Sequence of chain 1.B:
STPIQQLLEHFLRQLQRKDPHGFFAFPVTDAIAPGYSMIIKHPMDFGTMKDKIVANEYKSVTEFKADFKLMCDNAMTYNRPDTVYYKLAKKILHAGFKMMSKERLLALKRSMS

Binding-site contacts:
Ligand atom C13 contacts residue VAL38 of chain 1.B at 3.7 Å (hydrophobic).
Ligand atom N4 contacts residue ILE42 of chain 1.B at 3.5 Å.
Ligand atom O12 contacts residue ASN89 of chain 1.B at 2.9 Å (h-bond).
Ligand atom N7 contacts residue ALA43 of chain 1.B at 3.8 Å.
Ligand atom C10 contacts residue ASN89 of chain 1.B at 3.1 Å.
Ligand atom C2 contacts residue VAL38 of chain 1.B at 3.7 Å (hydrophobic).
Ligand atom C5 contacts residue TYR95 of chain 1.B at 3.7 Å (hydrophobic).
Ligand atom C8 contacts residue ILE42 of chain 1.B at 4.2 Å (hydrophobic).
Ligand atom C1 contacts residue TYR95 of chain 1.B at 4.0 Å (hydrophobic).
Ligand atom N11 contacts residue ILE42 of chain 1.B at 3.6 Å.
Ligand atom C2 contacts residue TYR95 of chain 1.B at 4.1 Å (hydrophobic).
Ligand atom O12 contacts residue VAL38 of chain 1.B at 4.0 Å.
Ligand atom C10 contacts residue TYR95 of chain 1.B at 4.0 Å (hydrophobic).
Ligand atom C8 contacts residue TYR95 of chain 1.B at 3.5 Å (hydrophobic).
Ligand atom C10 contacts residue ALA43 of chain 1.B at 4.2 Å (hydrophobic).
Ligand atom C8 contacts residue PHE33 of chain 1.B at 4.2 Å (hydrophobic).
Ligand atom C15 contacts residue TYR95 of chain 1.B at 3.9 Å (hydrophobic).
Ligand atom C9 contacts residue PHE33 of chain 1.B at 3.2 Å (hydrophobic).
Ligand atom N6 contacts residue VAL38 of chain 1.B at 3.5 Å.
Ligand atom O12 contacts residue TYR46 of chain 1.B at 4.2 Å.
Ligand atom C1 contacts residue VAL38 of chain 1.B at 4.1 Å (hydrophobic).
Ligand atom N7 contacts residue TYR95 of chain 1.B at 4.1 Å.
Ligand atom C2 contacts residue ASN89 of chain 1.B at 3.7 Å.
Ligand atom C15 contacts residue ILE42 of chain 1.B at 3.7 Å (hydrophobic).
Ligand atom C9 contacts residue VAL38 of chain 1.B at 3.9 Å (hydrophobic).
Ligand atom C9 contacts residue TYR95 of chain 1.B at 3.8 Å (hydrophobic).
Ligand atom C13 contacts residue PHE33 of chain 1.B at 3.6 Å (hydrophobic).
Ligand atom N6 contacts residue PHE33 of chain 1.B at 3.9 Å.
Ligand atom N7 contacts residue ASN89 of chain 1.B at 3.5 Å (h-bond).
Ligand atom C10 contacts residue TYR88 of chain 1.B at 3.9 Å (hydrophobic).
Ligand atom N6 contacts residue TYR95 of chain 1.B at 4.0 Å.
Ligand atom C5 contacts residue ILE42 of chain 1.B at 4.0 Å (hydrophobic).
Ligand atom N4 contacts residue TYR95 of chain 1.B at 3.5 Å.
Ligand atom C13 contacts residue PHE34 of chain 1.B at 3.6 Å (hydrophobic).
Ligand atom C1 contacts residue ASN89 of chain 1.B at 3.9 Å.
Ligand atom N11 contacts residue TYR95 of chain 1.B at 4.2 Å.
Ligand atom N7 contacts residue TYR88 of chain 1.B at 3.9 Å.
Ligand atom C14 contacts residue ILE42 of chain 1.B at 3.3 Å (hydrophobic).
Ligand atom C3 contacts residue TYR95 of chain 1.B at 3.7 Å (hydrophobic).
Ligand atom C3 contacts residue ILE42 of chain 1.B at 4.0 Å (hydrophobic).

The protein below binds the small molecule below.
Small molecule (SMILES): CN(C)c1ncc2c(=O)n(C)ccc2n1